This small molecule binds to this protein.
Small molecule (SMILES): O=c1c(NCCCCCCO)c(NCCOCCO)c1=O

Binding-site contacts:
Ligand atom C8 contacts residue PRO13 of chain 1.B at 3.1 Å (hydrophobic).
Ligand atom O2 contacts residue ASN14 of chain 1.B at 4.0 Å.
Ligand atom C2 contacts residue MAN1 of chain 1.J at 3.7 Å.
Ligand atom C2 contacts residue TYR12 of chain 1.B at 3.7 Å (hydrophobic).
Ligand atom O4 contacts residue DA1 of chain 1.D at 1.6 Å.
Ligand atom C1 contacts residue TYR12 of chain 1.B at 3.9 Å (hydrophobic).
Ligand atom O1 contacts residue TYR12 of chain 1.B at 3.0 Å (h-bond).
Ligand atom C7 contacts residue DA1 of chain 1.D at 3.8 Å.
Ligand atom C12 contacts residue DA1 of chain 1.D at 3.6 Å.
Ligand atom C1 contacts residue MAN1 of chain 1.J at 2.4 Å.
Ligand atom C14 contacts residue DA1 of chain 1.D at 3.6 Å.
Ligand atom O3 contacts residue DA1 of chain 1.D at 3.9 Å.
Ligand atom C8 contacts residue DA1 of chain 1.D at 3.7 Å.
Ligand atom C5 contacts residue TYR12 of chain 1.B at 3.8 Å (hydrophobic).
Ligand atom N2 contacts residue DA1 of chain 1.D at 3.3 Å.
Ligand atom C9 contacts residue DA1 of chain 1.D at 2.9 Å.
Ligand atom C1 contacts residue LEU99 of chain 1.B at 4.1 Å (hydrophobic).
Ligand atom O3 contacts residue THR15 of chain 1.B at 3.6 Å.
Ligand atom C10 contacts residue DA1 of chain 1.D at 4.0 Å.
Ligand atom C4 contacts residue DA1 of chain 1.D at 4.2 Å.
Ligand atom O3 contacts residue PRO13 of chain 1.B at 3.2 Å (h-bond).
Ligand atom N1 contacts residue TYR12 of chain 1.B at 3.7 Å.
Ligand atom C11 contacts residue HIS205 of chain 1.B at 3.7 Å.
Ligand atom O2 contacts residue THR15 of chain 1.B at 2.9 Å (h-bond).
Ligand atom C13 contacts residue TYR12 of chain 1.B at 3.8 Å (hydrophobic).
Ligand atom C8 contacts residue THR15 of chain 1.B at 3.7 Å.
Ligand atom C5 contacts residue DA1 of chain 1.D at 3.5 Å.
Ligand atom C6 contacts residue DA1 of chain 1.D at 3.4 Å.
Ligand atom C6 contacts residue TYR12 of chain 1.B at 4.2 Å (hydrophobic).
Ligand atom C12 contacts residue HIS205 of chain 1.B at 3.9 Å.
Ligand atom O6 contacts residue MAN1 of chain 1.J at 1.4 Å.
Ligand atom C14 contacts residue TYR12 of chain 1.B at 3.5 Å (hydrophobic).
Ligand atom C6 contacts residue PRO13 of chain 1.B at 3.9 Å (hydrophobic).
Ligand atom C4 contacts residue TYR12 of chain 1.B at 3.2 Å (hydrophobic).
Ligand atom O2 contacts residue PRO13 of chain 1.B at 3.3 Å (h-bond).
Ligand atom O1 contacts residue MAN1 of chain 1.J at 4.2 Å.
Ligand atom C7 contacts residue PRO13 of chain 1.B at 3.1 Å (hydrophobic).
Ligand atom C3 contacts residue TYR12 of chain 1.B at 3.6 Å (hydrophobic).
Ligand atom N1 contacts residue DA1 of chain 1.D at 3.1 Å.
Ligand atom C5 contacts residue PRO13 of chain 1.B at 3.9 Å (hydrophobic).

Sequence of chain 1.B:
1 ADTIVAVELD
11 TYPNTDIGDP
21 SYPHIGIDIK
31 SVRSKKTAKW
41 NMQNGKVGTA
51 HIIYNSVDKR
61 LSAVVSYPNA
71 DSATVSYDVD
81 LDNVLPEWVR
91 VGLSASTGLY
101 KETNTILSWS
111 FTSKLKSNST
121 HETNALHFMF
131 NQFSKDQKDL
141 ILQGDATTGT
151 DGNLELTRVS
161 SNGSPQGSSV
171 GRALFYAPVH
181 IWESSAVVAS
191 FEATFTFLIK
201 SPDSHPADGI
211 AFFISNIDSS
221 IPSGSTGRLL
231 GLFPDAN